A small-molecule ligand and the protein it binds are described below.
Small molecule (SMILES): COc1cc([C@@H]2OC[C@@H]3[C@H]2CO[C@H]3c2ccc(O)c(OC)c2)ccc1O

Sequence of chain 1.B:
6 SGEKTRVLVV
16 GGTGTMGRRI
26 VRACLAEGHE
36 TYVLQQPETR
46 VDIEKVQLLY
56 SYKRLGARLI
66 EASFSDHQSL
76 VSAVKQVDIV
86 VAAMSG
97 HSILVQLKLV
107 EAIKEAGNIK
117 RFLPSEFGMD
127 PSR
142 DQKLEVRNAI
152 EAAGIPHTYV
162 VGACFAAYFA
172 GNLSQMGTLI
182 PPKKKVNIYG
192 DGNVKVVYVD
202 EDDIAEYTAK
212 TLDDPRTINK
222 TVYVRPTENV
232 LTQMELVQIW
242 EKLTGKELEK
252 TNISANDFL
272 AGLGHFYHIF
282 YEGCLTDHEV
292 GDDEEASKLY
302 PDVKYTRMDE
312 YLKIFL

Sequence of chain 1.F:
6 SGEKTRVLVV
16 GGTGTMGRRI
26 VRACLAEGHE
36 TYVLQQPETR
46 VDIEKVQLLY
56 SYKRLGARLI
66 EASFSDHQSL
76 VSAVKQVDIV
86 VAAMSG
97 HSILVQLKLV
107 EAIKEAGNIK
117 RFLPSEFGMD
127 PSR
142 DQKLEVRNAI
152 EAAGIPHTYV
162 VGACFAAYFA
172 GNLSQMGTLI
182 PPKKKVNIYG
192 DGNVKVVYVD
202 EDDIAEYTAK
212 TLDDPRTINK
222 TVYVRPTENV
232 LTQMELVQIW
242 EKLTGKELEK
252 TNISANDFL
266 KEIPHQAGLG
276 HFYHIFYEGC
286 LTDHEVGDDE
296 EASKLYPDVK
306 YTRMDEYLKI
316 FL

Binding-site contacts:
Ligand atom CAR contacts residue NDP1 of chain 1.J at 3.6 Å.
Ligand atom CAX contacts residue THR179 of chain 1.B at 3.4 Å.
Ligand atom CAV contacts residue MET125 of chain 1.B at 2.5 Å (hydrophobic).
Ligand atom CAX contacts residue GLN176 of chain 1.B at 3.6 Å.
Ligand atom CAT contacts residue NDP1 of chain 1.J at 4.0 Å.
Ligand atom CAV contacts residue NDP1 of chain 1.J at 4.0 Å.
Ligand atom OAY contacts residue GLY178 of chain 1.B at 2.9 Å (h-bond).
Ligand atom CAS contacts residue NDP1 of chain 1.J at 3.7 Å.
Ligand atom OAW contacts residue GLY178 of chain 1.B at 3.1 Å (h-bond).
Ligand atom CAH contacts residue TYR169 of chain 1.B at 3.6 Å (hydrophobic).
Ligand atom CAP contacts residue PHE170 of chain 1.B at 3.9 Å (hydrophobic).
Ligand atom CAX contacts residue ASN173 of chain 1.B at 3.1 Å.
Ligand atom OAW contacts residue MET177 of chain 1.B at 3.5 Å.
Ligand atom CAN contacts residue NDP1 of chain 1.J at 3.8 Å.
Ligand atom OAY contacts residue MET177 of chain 1.B at 3.7 Å.
Ligand atom OAM contacts residue HIS276 of chain 1.B at 3.8 Å.
Ligand atom OAZ contacts residue MET125 of chain 1.B at 3.3 Å (h-bond).
Ligand atom CAH contacts residue NDP1 of chain 1.J at 3.9 Å.
Ligand atom CAN contacts residue PHE170 of chain 1.B at 3.6 Å (hydrophobic).
Ligand atom OAZ contacts residue GLY124 of chain 1.B at 3.5 Å.
Ligand atom CAL contacts residue HIS276 of chain 1.B at 3.4 Å.
Ligand atom CAE contacts residue PHE277 of chain 1.B at 3.8 Å (hydrophobic).
Ligand atom OAU contacts residue NDP1 of chain 1.J at 3.7 Å.
Ligand atom OAI contacts residue TYR169 of chain 1.B at 3.7 Å.
Ligand atom CAQ contacts residue NDP1 of chain 1.J at 3.7 Å.
Ligand atom CAV contacts residue GLY124 of chain 1.B at 3.3 Å.
Ligand atom OAU contacts residue MET125 of chain 1.B at 3.9 Å.
Ligand atom CAR contacts residue HIS276 of chain 1.B at 3.5 Å.
Ligand atom OAW contacts residue VAL46 of chain 1.F at 3.9 Å.
Ligand atom CAJ contacts residue NDP1 of chain 1.J at 3.4 Å.
Ligand atom CAX contacts residue TYR169 of chain 1.B at 3.4 Å (hydrophobic).
Ligand atom CAP contacts residue HIS276 of chain 1.B at 3.5 Å.
Ligand atom OAM contacts residue PHE170 of chain 1.B at 3.3 Å.
Ligand atom CAO contacts residue HIS276 of chain 1.B at 3.3 Å.
Ligand atom CAO contacts residue NDP1 of chain 1.J at 3.7 Å.
Ligand atom CAT contacts residue HIS276 of chain 1.B at 3.2 Å.
Ligand atom CAQ contacts residue HIS276 of chain 1.B at 3.6 Å.
Ligand atom CAG contacts residue TYR169 of chain 1.B at 3.8 Å (hydrophobic).
Ligand atom CAP contacts residue NDP1 of chain 1.J at 3.6 Å.
Ligand atom CAS contacts residue HIS276 of chain 1.B at 3.1 Å.